Binding-site contacts:
Ligand atom O6 contacts residue PRO579 of chain 1.A at 4.3 Å.
Ligand atom C4 contacts residue ASN331 of chain 1.A at 4.4 Å.
Ligand atom C8 contacts residue ASN331 of chain 1.A at 4.0 Å.
Ligand atom O6 contacts residue ASN331 of chain 1.A at 4.0 Å.
Ligand atom N2 contacts residue GLN580 of chain 1.A at 4.3 Å.
Ligand atom C5 contacts residue GLN580 of chain 1.A at 4.2 Å.
Ligand atom O6 contacts residue GLN580 of chain 1.A at 3.0 Å (h-bond).
Ligand atom C7 contacts residue GLN580 of chain 1.A at 4.3 Å.
Ligand atom O4 contacts residue GLN580 of chain 1.A at 3.7 Å.
Ligand atom O7 contacts residue ASN331 of chain 1.A at 4.4 Å.
Ligand atom O5 contacts residue ASN331 of chain 1.A at 2.5 Å (h-bond).
Ligand atom C2 contacts residue GLN580 of chain 1.A at 4.2 Å.
Ligand atom C8 contacts residue GLN580 of chain 1.A at 3.6 Å.
Ligand atom C4 contacts residue GLN580 of chain 1.A at 3.5 Å.
Ligand atom C7 contacts residue ASN331 of chain 1.A at 3.6 Å.
Ligand atom C6 contacts residue ASN331 of chain 1.A at 4.5 Å.
Ligand atom C6 contacts residue GLN580 of chain 1.A at 3.9 Å.
Ligand atom N2 contacts residue ASN331 of chain 1.A at 2.9 Å (h-bond).
Ligand atom C2 contacts residue ASN331 of chain 1.A at 2.5 Å.
Ligand atom C5 contacts residue ASN331 of chain 1.A at 3.8 Å.
Ligand atom C1 contacts residue ASN331 of chain 1.A at 1.5 Å.
Ligand atom C3 contacts residue ASN331 of chain 1.A at 3.9 Å.

The protein below binds the small molecule below.
Small molecule (SMILES): CC(=O)N[C@@H]1[C@@H](O)[C@H](O)[C@@H](CO)O[C@H]1O

Sequence of chain 1.A:
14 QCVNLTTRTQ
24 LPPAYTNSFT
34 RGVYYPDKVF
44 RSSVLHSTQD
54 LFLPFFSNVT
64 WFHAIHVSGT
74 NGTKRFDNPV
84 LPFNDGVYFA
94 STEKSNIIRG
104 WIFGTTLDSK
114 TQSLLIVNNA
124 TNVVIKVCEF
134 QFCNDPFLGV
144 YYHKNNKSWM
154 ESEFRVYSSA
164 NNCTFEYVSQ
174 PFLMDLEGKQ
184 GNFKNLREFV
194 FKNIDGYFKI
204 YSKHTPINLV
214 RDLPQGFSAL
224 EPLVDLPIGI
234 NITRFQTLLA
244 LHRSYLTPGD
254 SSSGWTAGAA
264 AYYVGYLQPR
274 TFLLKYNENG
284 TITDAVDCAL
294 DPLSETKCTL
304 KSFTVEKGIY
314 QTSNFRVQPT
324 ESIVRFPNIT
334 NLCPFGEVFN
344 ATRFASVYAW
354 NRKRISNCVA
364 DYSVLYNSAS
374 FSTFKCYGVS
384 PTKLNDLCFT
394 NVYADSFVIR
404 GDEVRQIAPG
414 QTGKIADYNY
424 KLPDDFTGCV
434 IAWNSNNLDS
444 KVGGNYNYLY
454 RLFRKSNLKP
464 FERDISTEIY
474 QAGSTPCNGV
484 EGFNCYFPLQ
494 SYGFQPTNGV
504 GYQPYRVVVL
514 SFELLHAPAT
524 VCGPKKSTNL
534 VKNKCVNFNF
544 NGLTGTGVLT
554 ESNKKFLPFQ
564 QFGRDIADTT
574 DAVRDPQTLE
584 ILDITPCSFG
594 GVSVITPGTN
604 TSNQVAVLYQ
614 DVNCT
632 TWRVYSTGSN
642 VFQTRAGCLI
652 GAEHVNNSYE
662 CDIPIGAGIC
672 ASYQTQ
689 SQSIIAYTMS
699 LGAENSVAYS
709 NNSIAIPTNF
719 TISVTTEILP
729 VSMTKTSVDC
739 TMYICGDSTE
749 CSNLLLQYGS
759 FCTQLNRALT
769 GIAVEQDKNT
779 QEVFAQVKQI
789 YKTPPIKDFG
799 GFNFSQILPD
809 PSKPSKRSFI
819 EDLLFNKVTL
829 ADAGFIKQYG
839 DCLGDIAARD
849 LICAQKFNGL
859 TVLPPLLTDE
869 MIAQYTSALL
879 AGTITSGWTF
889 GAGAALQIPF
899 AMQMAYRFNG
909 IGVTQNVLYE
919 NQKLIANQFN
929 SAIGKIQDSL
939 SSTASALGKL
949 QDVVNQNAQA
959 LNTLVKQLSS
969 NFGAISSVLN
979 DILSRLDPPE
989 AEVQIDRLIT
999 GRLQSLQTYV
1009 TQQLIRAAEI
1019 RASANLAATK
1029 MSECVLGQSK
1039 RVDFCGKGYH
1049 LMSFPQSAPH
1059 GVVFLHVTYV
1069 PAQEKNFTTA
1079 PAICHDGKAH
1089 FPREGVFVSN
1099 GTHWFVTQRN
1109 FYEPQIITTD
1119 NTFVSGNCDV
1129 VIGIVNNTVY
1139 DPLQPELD